The protein below binds the small molecule below.
Small molecule (SMILES): COc1ccc(Cn2cnnn2)cc1

Binding-site contacts:
Ligand atom C7 contacts residue LYS90 of chain 1.B at 4.1 Å.
Ligand atom N3 contacts residue GLU144 of chain 1.B at 3.8 Å.
Ligand atom C5 contacts residue LEU32 of chain 1.B at 3.9 Å (hydrophobic).
Ligand atom C4 contacts residue LYS90 of chain 1.B at 3.4 Å.
Ligand atom C7 contacts residue LEU35 of chain 1.B at 3.7 Å (hydrophobic).
Ligand atom N1 contacts residue LYS90 of chain 1.B at 3.7 Å.
Ligand atom C2 contacts residue LYS90 of chain 1.B at 4.1 Å.
Ligand atom C6 contacts residue LEU143 of chain 1.B at 3.8 Å (hydrophobic).
Ligand atom C3 contacts residue LEU32 of chain 1.B at 4.3 Å (hydrophobic).
Ligand atom C4 contacts residue LEU35 of chain 1.B at 3.4 Å (hydrophobic).
Ligand atom N2 contacts residue ASN91 of chain 1.B at 4.0 Å.
Ligand atom C1 contacts residue TYR89 of chain 1.B at 3.9 Å (hydrophobic).
Ligand atom N2 contacts residue LEU143 of chain 1.B at 3.1 Å (h-bond).
Ligand atom N1 contacts residue LEU143 of chain 1.B at 3.1 Å (h-bond).
Ligand atom C6 contacts residue ARG31 of chain 1.B at 3.3 Å.
Ligand atom N3 contacts residue LYS90 of chain 1.B at 3.2 Å (salt-bridge).
Ligand atom C5 contacts residue LYS90 of chain 1.B at 3.8 Å.
Ligand atom C5 contacts residue ARG31 of chain 1.B at 4.2 Å.
Ligand atom C3 contacts residue TYR89 of chain 1.B at 4.0 Å (hydrophobic).
Ligand atom C4 contacts residue EDO1 of chain 1.H at 4.1 Å.
Ligand atom C7 contacts residue LEU143 of chain 1.B at 2.9 Å (hydrophobic).
Ligand atom N1 contacts residue LEU35 of chain 1.B at 3.9 Å.
Ligand atom N2 contacts residue GLU144 of chain 1.B at 3.5 Å.
Ligand atom C1 contacts residue GLN87 of chain 1.B at 3.9 Å.
Ligand atom N4 contacts residue LEU143 of chain 1.B at 3.5 Å (h-bond).
Ligand atom N2 contacts residue LYS90 of chain 1.B at 3.9 Å.
Ligand atom N3 contacts residue LEU143 of chain 1.B at 3.5 Å (h-bond).
Ligand atom C3 contacts residue LYS90 of chain 1.B at 3.6 Å.
Ligand atom C6 contacts residue LEU32 of chain 1.B at 3.8 Å (hydrophobic).
Ligand atom C1 contacts residue LYS90 of chain 1.B at 4.0 Å.
Ligand atom O1 contacts residue LEU32 of chain 1.B at 4.2 Å.
Ligand atom C3 contacts residue LEU35 of chain 1.B at 4.1 Å (hydrophobic).
Ligand atom C1 contacts residue EDO1 of chain 1.H at 3.8 Å.
Ligand atom C2 contacts residue LEU32 of chain 1.B at 4.3 Å (hydrophobic).
Ligand atom N4 contacts residue LYS90 of chain 1.B at 3.0 Å (salt-bridge).
Ligand atom C4 contacts residue LEU32 of chain 1.B at 3.8 Å (hydrophobic).
Ligand atom N2 contacts residue LEU35 of chain 1.B at 4.1 Å.
Ligand atom C3 contacts residue EDO1 of chain 1.H at 3.5 Å.
Ligand atom C6 contacts residue LEU35 of chain 1.B at 4.3 Å (hydrophobic).
Ligand atom N3 contacts residue ASN91 of chain 1.B at 3.6 Å.

Sequence of chain 1.B:
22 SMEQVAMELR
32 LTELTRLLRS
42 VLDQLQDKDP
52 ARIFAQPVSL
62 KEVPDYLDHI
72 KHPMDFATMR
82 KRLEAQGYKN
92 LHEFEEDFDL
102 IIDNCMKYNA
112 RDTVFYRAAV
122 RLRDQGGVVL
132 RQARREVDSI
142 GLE